Binding-site contacts:
Ligand atom O4 contacts residue ILE79 of chain 28.A at 4.0 Å.
Ligand atom O1A contacts residue HIS298 of chain 28.A at 3.9 Å.
Ligand atom O10 contacts residue THR291 of chain 28.A at 4.3 Å.
Ligand atom C4 contacts residue ASN93 of chain 28.A at 4.2 Å.
Ligand atom C11 contacts residue ASP85 of chain 28.B at 4.0 Å.
Ligand atom O1A contacts residue TYR72 of chain 28.A at 3.5 Å.
Ligand atom O1B contacts residue ARG77 of chain 28.A at 2.9 Å (salt-bridge).
Ligand atom C6 contacts residue ASN93 of chain 28.A at 3.0 Å.
Ligand atom O1A contacts residue SER89 of chain 28.A at 3.1 Å (h-bond).
Ligand atom O1A contacts residue GLY78 of chain 28.A at 3.2 Å (h-bond).
Ligand atom C1 contacts residue LYS186 of chain 28.A at 3.9 Å.
Ligand atom C4 contacts residue TYR72 of chain 28.A at 3.8 Å (hydrophobic).
Ligand atom C3 contacts residue VAL296 of chain 28.A at 3.7 Å (hydrophobic).
Ligand atom C5 contacts residue TYR72 of chain 28.A at 3.9 Å (hydrophobic).
Ligand atom O8 contacts residue TYR72 of chain 28.A at 4.3 Å.
Ligand atom O4 contacts residue THR291 of chain 28.A at 3.5 Å.
Ligand atom O1B contacts residue SER89 of chain 28.A at 3.1 Å (h-bond).
Ligand atom N5 contacts residue TYR72 of chain 28.A at 3.4 Å (h-bond).
Ligand atom C4 contacts residue GLY78 of chain 28.A at 3.4 Å.
Ligand atom C1 contacts residue ARG77 of chain 28.A at 3.6 Å.
Ligand atom O4 contacts residue GLY78 of chain 28.A at 3.1 Å.
Ligand atom O8 contacts residue ARG77 of chain 28.A at 3.2 Å (salt-bridge).
Ligand atom C3 contacts residue GLY78 of chain 28.A at 3.6 Å.
Ligand atom O1A contacts residue LYS186 of chain 28.A at 2.8 Å (salt-bridge).
Ligand atom O4 contacts residue ASN80 of chain 28.A at 4.3 Å.
Ligand atom C1 contacts residue GLY78 of chain 28.A at 3.7 Å.
Ligand atom C5 contacts residue ASN93 of chain 28.A at 3.6 Å.
Ligand atom O3 contacts residue GLY78 of chain 28.A at 3.3 Å.
Ligand atom O4 contacts residue VAL296 of chain 28.A at 3.9 Å.
Ligand atom O6 contacts residue ASN93 of chain 28.A at 3.0 Å (h-bond).
Ligand atom C3 contacts residue HIS298 of chain 28.A at 3.6 Å.
Ligand atom C4 contacts residue HIS298 of chain 28.A at 3.2 Å.
Ligand atom C3 contacts residue GLY78 of chain 28.A at 4.0 Å.
Ligand atom O4 contacts residue HIS298 of chain 28.A at 2.7 Å (h-bond).
Ligand atom C1 contacts residue SER89 of chain 28.A at 3.5 Å.
Ligand atom O1A contacts residue ARG77 of chain 28.A at 3.2 Å (salt-bridge).
Ligand atom C6 contacts residue TYR72 of chain 28.A at 4.0 Å (hydrophobic).
Ligand atom C2 contacts residue GLY78 of chain 28.A at 3.9 Å.
Ligand atom O1B contacts residue TYR72 of chain 28.A at 4.1 Å.
Ligand atom C1 contacts residue TYR72 of chain 28.A at 4.1 Å (hydrophobic).

Sequence of chain 28.B:
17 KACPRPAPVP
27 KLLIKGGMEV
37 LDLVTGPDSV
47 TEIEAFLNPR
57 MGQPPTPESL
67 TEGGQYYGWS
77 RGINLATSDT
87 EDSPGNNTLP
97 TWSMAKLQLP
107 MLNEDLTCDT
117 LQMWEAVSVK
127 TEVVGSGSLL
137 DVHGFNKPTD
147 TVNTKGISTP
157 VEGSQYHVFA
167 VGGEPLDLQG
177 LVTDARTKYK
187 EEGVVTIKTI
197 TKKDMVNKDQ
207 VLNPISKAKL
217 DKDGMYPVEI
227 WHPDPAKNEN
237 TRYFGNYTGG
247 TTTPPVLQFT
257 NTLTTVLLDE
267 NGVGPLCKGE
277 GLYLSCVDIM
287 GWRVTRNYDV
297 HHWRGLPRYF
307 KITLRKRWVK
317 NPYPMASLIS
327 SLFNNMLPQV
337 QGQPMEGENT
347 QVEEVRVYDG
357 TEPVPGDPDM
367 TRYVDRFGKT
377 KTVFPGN

Sequence of chain 28.A:
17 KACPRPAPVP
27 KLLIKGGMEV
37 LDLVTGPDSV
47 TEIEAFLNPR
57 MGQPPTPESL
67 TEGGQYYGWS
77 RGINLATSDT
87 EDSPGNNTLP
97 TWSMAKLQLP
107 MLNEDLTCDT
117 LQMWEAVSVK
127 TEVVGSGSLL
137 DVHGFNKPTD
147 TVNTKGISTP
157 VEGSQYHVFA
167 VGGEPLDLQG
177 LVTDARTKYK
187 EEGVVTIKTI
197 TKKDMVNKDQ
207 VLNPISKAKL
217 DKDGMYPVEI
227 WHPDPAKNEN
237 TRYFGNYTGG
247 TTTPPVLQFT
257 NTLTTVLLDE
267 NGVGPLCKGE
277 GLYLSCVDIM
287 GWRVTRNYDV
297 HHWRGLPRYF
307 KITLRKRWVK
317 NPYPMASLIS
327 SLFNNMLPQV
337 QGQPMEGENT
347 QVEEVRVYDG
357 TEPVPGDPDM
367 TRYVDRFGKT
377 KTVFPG

The protein below binds the small molecule below.
Small molecule (SMILES): CC(=O)N[C@@H]1[C@@H](O[C@@H]2O[C@H](CO)[C@H](O)[C@H](O[C@]3(C(=O)O)C[C@H](O)[C@@H](NC(C)=O)[C@H]([C@H](O)[C@H](O)CO)O3)[C@H]2O)[C@H](O)[C@@H](CO[C@]2(C(=O)O)C[C@H](O)[C@@H](NC(C)=O)[C@H]([C@H](O)[C@H](O)CO)O2)O[C@H]1O